The small molecule below binds the protein below.
Small molecule (SMILES): CC(=O)N[C@@H]1[C@@H](O)[C@H](O)[C@@H](CO)O[C@H]1O

Binding-site contacts:
Ligand atom C7 contacts residue THR276 of chain 1.A at 3.9 Å.
Ligand atom C8 contacts residue THR276 of chain 1.A at 3.7 Å.
Ligand atom C1 contacts residue ASN277 of chain 1.A at 1.4 Å.
Ligand atom C5 contacts residue ASN277 of chain 1.A at 3.6 Å.
Ligand atom N2 contacts residue ASN277 of chain 1.A at 3.0 Å (h-bond).
Ligand atom O7 contacts residue ASN277 of chain 1.A at 3.4 Å (h-bond).
Ligand atom C1 contacts residue THR276 of chain 1.A at 4.3 Å.
Ligand atom C3 contacts residue ASN277 of chain 1.A at 3.8 Å.
Ligand atom C2 contacts residue ASN277 of chain 1.A at 2.4 Å.
Ligand atom C8 contacts residue PRO383 of chain 1.A at 4.5 Å (hydrophobic).
Ligand atom N2 contacts residue THR276 of chain 1.A at 3.8 Å.
Ligand atom C4 contacts residue ASN277 of chain 1.A at 4.1 Å.
Ligand atom C7 contacts residue ASN277 of chain 1.A at 3.4 Å.
Ligand atom O5 contacts residue ASN277 of chain 1.A at 2.3 Å (h-bond).

Sequence of chain 1.A:
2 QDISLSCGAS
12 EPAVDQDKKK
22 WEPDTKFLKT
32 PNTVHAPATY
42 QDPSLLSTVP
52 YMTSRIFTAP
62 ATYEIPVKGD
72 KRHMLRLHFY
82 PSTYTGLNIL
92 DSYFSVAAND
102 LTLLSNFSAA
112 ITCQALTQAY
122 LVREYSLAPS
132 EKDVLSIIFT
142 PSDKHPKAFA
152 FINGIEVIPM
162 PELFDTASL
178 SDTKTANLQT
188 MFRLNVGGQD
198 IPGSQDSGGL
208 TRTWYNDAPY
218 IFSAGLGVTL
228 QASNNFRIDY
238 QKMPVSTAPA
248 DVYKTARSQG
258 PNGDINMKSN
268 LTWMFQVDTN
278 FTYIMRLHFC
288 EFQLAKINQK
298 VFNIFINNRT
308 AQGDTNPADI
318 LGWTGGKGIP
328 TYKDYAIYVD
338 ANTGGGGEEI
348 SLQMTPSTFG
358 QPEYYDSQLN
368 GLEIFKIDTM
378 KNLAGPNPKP